A small-molecule ligand and the protein it binds are described below.
Small molecule (SMILES): CC(=O)N[C@H]1[C@H]([C@H](O)[C@H](O)CO)O[C@@](O)(C(=O)O)C[C@@H]1O

Sequence of chain 5.A:
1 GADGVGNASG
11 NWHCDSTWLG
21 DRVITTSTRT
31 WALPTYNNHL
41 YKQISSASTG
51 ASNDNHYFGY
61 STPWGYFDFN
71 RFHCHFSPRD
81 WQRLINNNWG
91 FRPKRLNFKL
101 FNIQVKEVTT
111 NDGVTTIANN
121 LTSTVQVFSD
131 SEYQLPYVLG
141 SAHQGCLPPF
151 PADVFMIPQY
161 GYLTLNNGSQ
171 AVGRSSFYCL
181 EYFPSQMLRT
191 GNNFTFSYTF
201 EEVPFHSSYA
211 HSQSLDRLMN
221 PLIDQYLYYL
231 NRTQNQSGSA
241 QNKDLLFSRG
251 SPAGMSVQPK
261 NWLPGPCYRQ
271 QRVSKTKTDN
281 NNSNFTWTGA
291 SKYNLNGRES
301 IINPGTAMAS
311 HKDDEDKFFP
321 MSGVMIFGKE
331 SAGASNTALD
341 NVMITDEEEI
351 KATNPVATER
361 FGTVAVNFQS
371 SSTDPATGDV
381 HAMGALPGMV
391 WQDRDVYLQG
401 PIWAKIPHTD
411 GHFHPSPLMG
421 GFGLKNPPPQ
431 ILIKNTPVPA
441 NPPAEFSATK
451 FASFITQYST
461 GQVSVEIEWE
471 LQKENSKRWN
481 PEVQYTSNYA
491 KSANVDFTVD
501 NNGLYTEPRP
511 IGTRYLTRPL

Binding-site contacts:
Ligand atom C1 contacts residue ASN284 of chain 33.A at 3.8 Å.
Ligand atom C11 contacts residue ASN55 of chain 33.A at 3.2 Å.
Ligand atom O1A contacts residue ARG232 of chain 5.A at 3.5 Å.
Ligand atom C1 contacts residue ASN231 of chain 5.A at 3.6 Å.
Ligand atom C3 contacts residue THR286 of chain 33.A at 3.5 Å.
Ligand atom C5 contacts residue ASN231 of chain 5.A at 4.5 Å.
Ligand atom O2 contacts residue ARG232 of chain 5.A at 4.5 Å.
Ligand atom O2 contacts residue ASN284 of chain 33.A at 3.0 Å (h-bond).
Ligand atom O2 contacts residue ASN231 of chain 5.A at 4.2 Å.
Ligand atom O1A contacts residue THR286 of chain 33.A at 4.2 Å.
Ligand atom O10 contacts residue SER52 of chain 33.A at 4.4 Å.
Ligand atom C11 contacts residue SER256 of chain 5.A at 4.3 Å.
Ligand atom C4 contacts residue VAL257 of chain 5.A at 4.4 Å (hydrophobic).
Ligand atom C2 contacts residue THR286 of chain 33.A at 4.2 Å.
Ligand atom C2 contacts residue ASN231 of chain 5.A at 4.0 Å.
Ligand atom O2 contacts residue THR286 of chain 33.A at 4.0 Å.
Ligand atom O1B contacts residue ASN284 of chain 33.A at 3.7 Å.
Ligand atom C2 contacts residue ASN284 of chain 33.A at 3.9 Å.
Ligand atom O1B contacts residue ARG232 of chain 5.A at 2.5 Å (salt-bridge).
Ligand atom C10 contacts residue ASN55 of chain 33.A at 3.8 Å.
Ligand atom C4 contacts residue ASN231 of chain 5.A at 3.5 Å.
Ligand atom O2 contacts residue TRP287 of chain 33.A at 4.5 Å.
Ligand atom O1B contacts residue ASN231 of chain 5.A at 4.3 Å.
Ligand atom O4 contacts residue TRP287 of chain 33.A at 4.1 Å.
Ligand atom C11 contacts residue GLY254 of chain 5.A at 3.6 Å.
Ligand atom O1A contacts residue ASN284 of chain 33.A at 4.5 Å.
Ligand atom O4 contacts residue VAL257 of chain 5.A at 3.1 Å.
Ligand atom C10 contacts residue SER256 of chain 5.A at 4.2 Å.
Ligand atom O10 contacts residue SER256 of chain 5.A at 3.5 Å (h-bond).
Ligand atom C1 contacts residue ARG232 of chain 5.A at 3.6 Å.
Ligand atom O1A contacts residue ASN231 of chain 5.A at 2.7 Å (h-bond).
Ligand atom C3 contacts residue ASN231 of chain 5.A at 3.9 Å.
Ligand atom O4 contacts residue ASN231 of chain 5.A at 4.2 Å.
Ligand atom C11 contacts residue ALA253 of chain 5.A at 3.6 Å (hydrophobic).
Ligand atom O10 contacts residue ASN55 of chain 33.A at 3.4 Å (h-bond).
Ligand atom C3 contacts residue TRP287 of chain 33.A at 4.1 Å (hydrophobic).

Sequence of chain 33.A:
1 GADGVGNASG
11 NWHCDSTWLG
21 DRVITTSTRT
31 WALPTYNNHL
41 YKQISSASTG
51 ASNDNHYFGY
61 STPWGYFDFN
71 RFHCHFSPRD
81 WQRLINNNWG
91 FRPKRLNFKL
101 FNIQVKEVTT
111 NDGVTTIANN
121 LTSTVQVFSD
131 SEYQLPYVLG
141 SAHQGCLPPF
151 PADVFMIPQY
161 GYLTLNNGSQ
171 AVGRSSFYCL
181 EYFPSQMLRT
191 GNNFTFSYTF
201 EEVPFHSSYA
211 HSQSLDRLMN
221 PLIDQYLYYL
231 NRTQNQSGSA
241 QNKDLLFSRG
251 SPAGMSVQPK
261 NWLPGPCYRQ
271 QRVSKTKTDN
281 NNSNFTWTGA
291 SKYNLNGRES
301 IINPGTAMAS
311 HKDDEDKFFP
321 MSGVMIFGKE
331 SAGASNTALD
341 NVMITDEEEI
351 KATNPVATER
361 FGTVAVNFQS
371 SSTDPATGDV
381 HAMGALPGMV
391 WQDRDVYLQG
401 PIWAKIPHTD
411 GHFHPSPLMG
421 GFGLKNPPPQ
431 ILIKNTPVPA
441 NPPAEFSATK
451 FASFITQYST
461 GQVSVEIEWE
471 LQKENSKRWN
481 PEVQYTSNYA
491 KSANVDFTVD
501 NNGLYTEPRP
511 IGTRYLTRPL